Sequence of chain 1.F:
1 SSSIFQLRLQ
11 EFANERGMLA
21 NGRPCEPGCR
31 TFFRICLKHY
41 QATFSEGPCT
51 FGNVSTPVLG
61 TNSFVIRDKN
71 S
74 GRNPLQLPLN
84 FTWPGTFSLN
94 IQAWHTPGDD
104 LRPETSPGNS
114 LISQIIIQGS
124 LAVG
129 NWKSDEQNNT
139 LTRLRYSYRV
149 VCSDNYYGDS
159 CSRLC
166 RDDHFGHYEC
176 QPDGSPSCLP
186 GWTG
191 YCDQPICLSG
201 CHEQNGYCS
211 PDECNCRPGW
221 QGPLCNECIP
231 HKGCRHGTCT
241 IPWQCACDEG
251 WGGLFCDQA

Sequence of chain 1.E:
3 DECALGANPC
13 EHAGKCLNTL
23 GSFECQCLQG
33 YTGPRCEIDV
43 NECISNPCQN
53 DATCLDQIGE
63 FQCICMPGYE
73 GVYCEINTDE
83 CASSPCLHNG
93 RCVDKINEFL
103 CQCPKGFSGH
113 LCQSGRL

The small molecule below binds the protein below.
Small molecule (SMILES): C[C@@H]1O[C@@H](O)[C@@H](O)[C@H](O)[C@@H]1O

Binding-site contacts:
Ligand atom C1 contacts residue HIS39 of chain 1.F at 4.3 Å.
Ligand atom O4 contacts residue GLN41 of chain 1.F at 3.7 Å.
Ligand atom C5 contacts residue ASP53 of chain 1.E at 3.8 Å.
Ligand atom C6 contacts residue THR55 of chain 1.E at 4.2 Å.
Ligand atom O3 contacts residue THR55 of chain 1.E at 4.3 Å.
Ligand atom O5 contacts residue TYR40 of chain 1.F at 3.5 Å (h-bond).
Ligand atom O5 contacts residue HIS39 of chain 1.F at 3.9 Å.
Ligand atom C2 contacts residue THR89 of chain 1.F at 3.8 Å.
Ligand atom O5 contacts residue ILE66 of chain 1.E at 4.3 Å.
Ligand atom C3 contacts residue TYR40 of chain 1.F at 3.6 Å (hydrophobic).
Ligand atom C6 contacts residue TYR40 of chain 1.F at 4.3 Å (hydrophobic).
Ligand atom O4 contacts residue ALA42 of chain 1.F at 4.5 Å.
Ligand atom C2 contacts residue THR55 of chain 1.E at 2.4 Å.
Ligand atom O5 contacts residue THR55 of chain 1.E at 2.3 Å (h-bond).
Ligand atom C5 contacts residue ALA54 of chain 1.E at 4.4 Å (hydrophobic).
Ligand atom C3 contacts residue THR55 of chain 1.E at 3.0 Å.
Ligand atom O2 contacts residue THR89 of chain 1.F at 3.0 Å (h-bond).
Ligand atom C6 contacts residue MET68 of chain 1.E at 3.6 Å (hydrophobic).
Ligand atom C5 contacts residue TYR40 of chain 1.F at 3.9 Å (hydrophobic).
Ligand atom O3 contacts residue TYR40 of chain 1.F at 3.3 Å.
Ligand atom O2 contacts residue THR55 of chain 1.E at 2.7 Å (h-bond).
Ligand atom C4 contacts residue TYR40 of chain 1.F at 3.3 Å (hydrophobic).
Ligand atom C5 contacts residue THR55 of chain 1.E at 2.8 Å.
Ligand atom C1 contacts residue THR55 of chain 1.E at 1.4 Å.
Ligand atom C3 contacts residue THR89 of chain 1.F at 4.4 Å.
Ligand atom O3 contacts residue THR89 of chain 1.F at 3.9 Å.
Ligand atom C4 contacts residue THR55 of chain 1.E at 3.5 Å.
Ligand atom C6 contacts residue ASP53 of chain 1.E at 3.6 Å.
Ligand atom C1 contacts residue TYR40 of chain 1.F at 3.9 Å (hydrophobic).
Ligand atom C2 contacts residue TYR40 of chain 1.F at 3.4 Å (hydrophobic).
Ligand atom O4 contacts residue TYR40 of chain 1.F at 2.2 Å (h-bond).